Sequence of chain 1.A:
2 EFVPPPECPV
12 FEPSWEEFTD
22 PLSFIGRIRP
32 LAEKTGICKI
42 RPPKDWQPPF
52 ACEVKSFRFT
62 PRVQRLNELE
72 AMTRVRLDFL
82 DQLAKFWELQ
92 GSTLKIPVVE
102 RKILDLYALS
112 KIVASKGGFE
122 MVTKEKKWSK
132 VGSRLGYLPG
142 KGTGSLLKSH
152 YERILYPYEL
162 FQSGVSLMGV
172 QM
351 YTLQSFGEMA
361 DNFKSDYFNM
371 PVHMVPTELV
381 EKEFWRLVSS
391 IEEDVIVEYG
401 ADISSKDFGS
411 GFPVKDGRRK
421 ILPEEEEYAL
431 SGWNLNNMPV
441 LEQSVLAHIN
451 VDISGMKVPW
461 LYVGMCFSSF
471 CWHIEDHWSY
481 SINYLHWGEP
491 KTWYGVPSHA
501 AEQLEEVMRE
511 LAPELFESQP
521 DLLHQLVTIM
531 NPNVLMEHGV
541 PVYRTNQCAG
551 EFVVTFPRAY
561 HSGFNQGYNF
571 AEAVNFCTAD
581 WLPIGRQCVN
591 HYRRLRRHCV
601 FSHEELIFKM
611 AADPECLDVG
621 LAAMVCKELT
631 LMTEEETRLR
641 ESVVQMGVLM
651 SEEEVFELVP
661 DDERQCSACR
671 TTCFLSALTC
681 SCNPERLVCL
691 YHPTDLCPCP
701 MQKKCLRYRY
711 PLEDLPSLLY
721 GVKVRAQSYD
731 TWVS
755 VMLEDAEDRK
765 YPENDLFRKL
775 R

The protein below binds the small molecule below.
Small molecule (SMILES): CC(C)c1cc(C(=O)N2CC[C@@H](NC(=O)C3CC3)C2)[nH]n1

Binding-site contacts:
Ligand atom N7 contacts residue SER481 of chain 1.A at 3.4 Å (h-bond).
Ligand atom C13 contacts residue TYR462 of chain 1.A at 3.7 Å (hydrophobic).
Ligand atom C17 contacts residue TRP493 of chain 1.A at 3.7 Å (hydrophobic).
Ligand atom O11 contacts residue HIS473 of chain 1.A at 2.7 Å.
Ligand atom C1 contacts residue ASN575 of chain 1.A at 3.0 Å.
Ligand atom O20 contacts residue ASN565 of chain 1.A at 3.4 Å (h-bond).
Ligand atom C5 contacts residue TYR462 of chain 1.A at 3.5 Å (hydrophobic).
Ligand atom C14 contacts residue LYS491 of chain 1.A at 3.6 Å.
Ligand atom C6 contacts residue NI1 of chain 1.D at 2.3 Å.
Ligand atom C6 contacts residue GLU475 of chain 1.A at 3.6 Å.
Ligand atom C19 contacts residue PHE470 of chain 1.A at 3.3 Å (hydrophobic).
Ligand atom O20 contacts residue LYS491 of chain 1.A at 2.9 Å (salt-bridge).
Ligand atom N18 contacts residue PHE470 of chain 1.A at 3.3 Å.
Ligand atom C10 contacts residue HIS561 of chain 1.A at 3.4 Å.
Ligand atom C10 contacts residue HIS473 of chain 1.A at 3.3 Å.
Ligand atom C6 contacts residue HIS473 of chain 1.A at 3.6 Å.
Ligand atom O11 contacts residue NI1 of chain 1.D at 1.9 Å (h-bond).
Ligand atom C1 contacts residue ALA573 of chain 1.A at 3.7 Å (hydrophobic).
Ligand atom N12 contacts residue ASN483 of chain 1.A at 3.4 Å (h-bond).
Ligand atom O20 contacts residue PHE470 of chain 1.A at 3.7 Å.
Ligand atom C1 contacts residue VAL574 of chain 1.A at 3.5 Å (hydrophobic).
Ligand atom C17 contacts residue PHE470 of chain 1.A at 3.5 Å (hydrophobic).
Ligand atom C22 contacts residue ASN565 of chain 1.A at 3.1 Å.
Ligand atom N7 contacts residue NI1 of chain 1.D at 1.9 Å (h-bond).
Ligand atom N9 contacts residue SER481 of chain 1.A at 3.7 Å.
Ligand atom C10 contacts residue NI1 of chain 1.D at 2.4 Å.
Ligand atom O11 contacts residue HIS561 of chain 1.A at 2.3 Å (h-bond).
Ligand atom C13 contacts residue ASN483 of chain 1.A at 3.3 Å.
Ligand atom C15 contacts residue LYS491 of chain 1.A at 3.6 Å.
Ligand atom N9 contacts residue GLU475 of chain 1.A at 2.7 Å (salt-bridge).
Ligand atom N7 contacts residue HIS473 of chain 1.A at 3.2 Å (h-bond).
Ligand atom N9 contacts residue NI1 of chain 1.D at 3.1 Å (h-bond).
Ligand atom C15 contacts residue PHE470 of chain 1.A at 3.7 Å (hydrophobic).
Ligand atom C2 contacts residue TYR462 of chain 1.A at 3.4 Å (hydrophobic).
Ligand atom N9 contacts residue ASN575 of chain 1.A at 3.7 Å.
Ligand atom C3 contacts residue ASN575 of chain 1.A at 3.1 Å.
Ligand atom C10 contacts residue ASN483 of chain 1.A at 3.6 Å.
Ligand atom C5 contacts residue NI1 of chain 1.D at 3.6 Å.
Ligand atom N7 contacts residue GLU475 of chain 1.A at 2.4 Å (salt-bridge).
Ligand atom C2 contacts residue ASN575 of chain 1.A at 3.7 Å.